The protein below binds the small molecule below.
Small molecule (SMILES): CC(C)c1cccc(C(C)C)c1O

Sequence of chain 1.E:
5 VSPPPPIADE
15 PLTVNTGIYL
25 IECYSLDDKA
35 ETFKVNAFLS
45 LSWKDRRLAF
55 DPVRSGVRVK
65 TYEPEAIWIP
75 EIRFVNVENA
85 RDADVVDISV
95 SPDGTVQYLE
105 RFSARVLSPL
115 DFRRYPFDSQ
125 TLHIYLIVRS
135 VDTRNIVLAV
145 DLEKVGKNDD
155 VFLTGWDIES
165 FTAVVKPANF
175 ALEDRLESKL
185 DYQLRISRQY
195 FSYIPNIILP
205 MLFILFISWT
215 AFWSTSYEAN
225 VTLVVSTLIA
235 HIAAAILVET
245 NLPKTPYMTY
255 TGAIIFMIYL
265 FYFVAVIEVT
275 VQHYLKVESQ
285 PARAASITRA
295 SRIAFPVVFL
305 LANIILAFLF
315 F

Binding-site contacts:
Ligand atom C7 contacts residue GLU243 of chain 1.A at 3.0 Å.
Ligand atom C11 contacts residue ILE201 of chain 1.E at 3.0 Å (hydrophobic).
Ligand atom C5 contacts residue TYR263 of chain 1.A at 3.5 Å (hydrophobic).
Ligand atom C7 contacts residue ASN200 of chain 1.E at 2.9 Å.
Ligand atom C3 contacts residue ILE236 of chain 1.A at 3.7 Å (hydrophobic).
Ligand atom C12 contacts residue ALA238 of chain 1.E at 3.4 Å (hydrophobic).
Ligand atom C11 contacts residue ASN200 of chain 1.E at 3.8 Å.
Ligand atom C8 contacts residue ALA239 of chain 1.A at 3.3 Å (hydrophobic).
Ligand atom O1 contacts residue GLU243 of chain 1.A at 3.6 Å.
Ligand atom C3 contacts residue TYR263 of chain 1.A at 3.2 Å (hydrophobic).
Ligand atom O1 contacts residue ILE201 of chain 1.E at 3.4 Å.
Ligand atom C9 contacts residue ASN200 of chain 1.E at 2.9 Å.
Ligand atom C1 contacts residue GLU243 of chain 1.A at 3.5 Å.
Ligand atom C2 contacts residue ALA239 of chain 1.A at 4.1 Å (hydrophobic).
Ligand atom C7 contacts residue ALA239 of chain 1.A at 4.1 Å (hydrophobic).
Ligand atom O1 contacts residue LEU241 of chain 1.E at 4.0 Å.
Ligand atom C1 contacts residue ASN200 of chain 1.E at 3.1 Å.
Ligand atom C9 contacts residue PRO199 of chain 1.E at 4.0 Å (hydrophobic).
Ligand atom C4 contacts residue ILE240 of chain 1.A at 3.4 Å (hydrophobic).
Ligand atom C4 contacts residue GLU243 of chain 1.A at 4.0 Å.
Ligand atom C9 contacts residue PRO204 of chain 1.E at 3.7 Å (hydrophobic).
Ligand atom C10 contacts residue ALA238 of chain 1.E at 3.8 Å (hydrophobic).
Ligand atom C2 contacts residue ASN200 of chain 1.E at 3.4 Å.
Ligand atom C5 contacts residue ILE240 of chain 1.A at 3.8 Å (hydrophobic).
Ligand atom C4 contacts residue TYR263 of chain 1.A at 3.0 Å (hydrophobic).
Ligand atom C3 contacts residue ALA239 of chain 1.A at 3.1 Å (hydrophobic).
Ligand atom C11 contacts residue PRO204 of chain 1.E at 3.7 Å (hydrophobic).
Ligand atom O1 contacts residue ASN200 of chain 1.E at 2.6 Å (h-bond).
Ligand atom C9 contacts residue TYR263 of chain 1.A at 3.2 Å (hydrophobic).
Ligand atom C11 contacts residue MET205 of chain 1.E at 3.8 Å (hydrophobic).
Ligand atom C2 contacts residue TYR263 of chain 1.A at 3.8 Å (hydrophobic).
Ligand atom C5 contacts residue ILE236 of chain 1.A at 3.4 Å (hydrophobic).
Ligand atom C2 contacts residue GLU243 of chain 1.A at 2.8 Å.
Ligand atom C8 contacts residue GLU243 of chain 1.A at 2.6 Å.
Ligand atom C9 contacts residue ALA239 of chain 1.A at 4.0 Å (hydrophobic).
Ligand atom C4 contacts residue ALA239 of chain 1.A at 3.8 Å (hydrophobic).
Ligand atom C3 contacts residue GLU243 of chain 1.A at 3.1 Å.
Ligand atom C6 contacts residue TYR263 of chain 1.A at 4.2 Å (hydrophobic).
Ligand atom C4 contacts residue ILE236 of chain 1.A at 3.0 Å (hydrophobic).
Ligand atom C3 contacts residue ILE240 of chain 1.A at 3.5 Å (hydrophobic).

Sequence of chain 1.A:
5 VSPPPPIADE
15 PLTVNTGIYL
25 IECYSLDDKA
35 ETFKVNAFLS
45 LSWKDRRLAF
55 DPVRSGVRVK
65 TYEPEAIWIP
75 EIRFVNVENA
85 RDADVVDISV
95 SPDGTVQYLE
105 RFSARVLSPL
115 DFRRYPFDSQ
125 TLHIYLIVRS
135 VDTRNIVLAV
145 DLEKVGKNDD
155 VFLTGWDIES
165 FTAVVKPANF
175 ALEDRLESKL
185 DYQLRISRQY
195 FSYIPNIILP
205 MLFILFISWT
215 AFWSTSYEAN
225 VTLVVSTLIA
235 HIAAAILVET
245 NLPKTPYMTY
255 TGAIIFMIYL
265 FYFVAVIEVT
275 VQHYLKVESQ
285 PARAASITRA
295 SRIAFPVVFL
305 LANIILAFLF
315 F